Sequence of chain 1.J:
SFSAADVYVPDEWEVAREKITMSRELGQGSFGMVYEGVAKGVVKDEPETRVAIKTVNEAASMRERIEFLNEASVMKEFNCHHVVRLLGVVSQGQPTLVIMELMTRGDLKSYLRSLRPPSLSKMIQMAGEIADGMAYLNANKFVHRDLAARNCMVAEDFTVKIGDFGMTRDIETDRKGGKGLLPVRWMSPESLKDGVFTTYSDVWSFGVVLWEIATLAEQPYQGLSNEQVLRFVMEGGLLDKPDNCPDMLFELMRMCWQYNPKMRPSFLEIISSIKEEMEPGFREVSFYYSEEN

The protein below binds the small molecule below.
Small molecule (SMILES): COc1cc2c(Nc3ccc(Sc4nccn4C)c(Cl)c3)c(C#N)cnc2cc1OCCCN(C)CCO

Binding-site contacts:
Ligand atom C14 contacts residue THR105 of chain 1.J at 3.6 Å.
Ligand atom N33 contacts residue MET101 of chain 1.J at 3.2 Å.
Ligand atom C3 contacts residue MET104 of chain 1.J at 3.2 Å (hydrophobic).
Ligand atom N7 contacts residue MET164 of chain 1.J at 3.2 Å.
Ligand atom CL24 contacts residue LYS55 of chain 1.J at 3.5 Å.
Ligand atom S25 contacts residue VAL99 of chain 1.J at 3.8 Å.
Ligand atom N27 contacts residue PHE69 of chain 1.J at 3.5 Å.
Ligand atom C15 contacts residue THR105 of chain 1.J at 2.9 Å.
Ligand atom C26 contacts residue PHE69 of chain 1.J at 3.8 Å (hydrophobic).
Ligand atom C29 contacts residue GLU72 of chain 1.J at 3.3 Å.
Ligand atom C13 contacts residue THR105 of chain 1.J at 3.6 Å.
Ligand atom C8 contacts residue MET164 of chain 1.J at 3.3 Å (hydrophobic).
Ligand atom O11 contacts residue LEU27 of chain 1.J at 3.6 Å.
Ligand atom C9 contacts residue ALA53 of chain 1.J at 3.7 Å (hydrophobic).
Ligand atom CL24 contacts residue ALA53 of chain 1.J at 3.4 Å.
Ligand atom C32 contacts residue MET101 of chain 1.J at 3.7 Å (hydrophobic).
Ligand atom C9 contacts residue MET164 of chain 1.J at 3.5 Å (hydrophobic).
Ligand atom C3 contacts residue LEU103 of chain 1.J at 3.8 Å (hydrophobic).
Ligand atom C22 contacts residue MET101 of chain 1.J at 3.6 Å (hydrophobic).
Ligand atom C23 contacts residue VAL35 of chain 1.J at 3.8 Å (hydrophobic).
Ligand atom C16 contacts residue LEU27 of chain 1.J at 3.8 Å (hydrophobic).
Ligand atom C31 contacts residue MET76 of chain 1.J at 3.3 Å (hydrophobic).
Ligand atom N27 contacts residue LYS55 of chain 1.J at 3.1 Å (salt-bridge).
Ligand atom N7 contacts residue MET104 of chain 1.J at 3.0 Å (h-bond).
Ligand atom N27 contacts residue SER31 of chain 1.J at 3.8 Å.
Ligand atom N7 contacts residue LEU103 of chain 1.J at 3.5 Å.
Ligand atom S25 contacts residue LYS55 of chain 1.J at 3.8 Å.
Ligand atom N33 contacts residue VAL85 of chain 1.J at 3.8 Å.
Ligand atom C8 contacts residue MET104 of chain 1.J at 3.5 Å (hydrophobic).
Ligand atom C23 contacts residue ALA53 of chain 1.J at 3.7 Å (hydrophobic).
Ligand atom C28 contacts residue GLU72 of chain 1.J at 3.4 Å.
Ligand atom C4 contacts residue MET164 of chain 1.J at 3.2 Å (hydrophobic).
Ligand atom C8 contacts residue ALA53 of chain 1.J at 3.8 Å (hydrophobic).
Ligand atom C2 contacts residue LEU27 of chain 1.J at 3.8 Å (hydrophobic).
Ligand atom C28 contacts residue SER31 of chain 1.J at 3.7 Å.
Ligand atom C8 contacts residue GLU102 of chain 1.J at 3.2 Å.
Ligand atom CL24 contacts residue MET101 of chain 1.J at 3.3 Å.
Ligand atom C10 contacts residue MET164 of chain 1.J at 3.5 Å (hydrophobic).
Ligand atom C5 contacts residue MET164 of chain 1.J at 3.4 Å (hydrophobic).
Ligand atom CL24 contacts residue VAL99 of chain 1.J at 3.1 Å.